Sequence of chain 1.A:
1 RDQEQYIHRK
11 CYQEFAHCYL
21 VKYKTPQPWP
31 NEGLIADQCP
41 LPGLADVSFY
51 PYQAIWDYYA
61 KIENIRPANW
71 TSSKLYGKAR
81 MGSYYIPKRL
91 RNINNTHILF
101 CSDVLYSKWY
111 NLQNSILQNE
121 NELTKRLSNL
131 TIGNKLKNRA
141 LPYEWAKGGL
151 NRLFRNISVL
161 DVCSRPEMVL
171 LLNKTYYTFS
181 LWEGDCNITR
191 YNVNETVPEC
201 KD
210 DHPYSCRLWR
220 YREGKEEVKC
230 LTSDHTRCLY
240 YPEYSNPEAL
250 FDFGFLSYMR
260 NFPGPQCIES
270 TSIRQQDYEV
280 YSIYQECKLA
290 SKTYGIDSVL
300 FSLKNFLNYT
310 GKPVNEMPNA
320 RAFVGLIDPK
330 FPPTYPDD

Binding-site contacts:
Ligand atom N2 contacts residue ASN92 of chain 1.A at 4.0 Å.
Ligand atom O5 contacts residue ASN94 of chain 1.A at 2.4 Å (h-bond).
Ligand atom O7 contacts residue ASN94 of chain 1.A at 3.8 Å.
Ligand atom C1 contacts residue ASN94 of chain 1.A at 1.4 Å.
Ligand atom O7 contacts residue ASN92 of chain 1.A at 3.4 Å (h-bond).
Ligand atom C2 contacts residue ASN94 of chain 1.A at 2.5 Å.
Ligand atom C7 contacts residue ASN94 of chain 1.A at 3.6 Å.
Ligand atom C4 contacts residue ASN94 of chain 1.A at 4.2 Å.
Ligand atom C3 contacts residue ASN94 of chain 1.A at 3.8 Å.
Ligand atom C7 contacts residue ASN92 of chain 1.A at 3.4 Å.
Ligand atom N2 contacts residue ASN94 of chain 1.A at 2.9 Å (h-bond).
Ligand atom C8 contacts residue ASN92 of chain 1.A at 3.4 Å.
Ligand atom C8 contacts residue ILE93 of chain 1.A at 4.2 Å (hydrophobic).
Ligand atom C5 contacts residue ASN94 of chain 1.A at 3.7 Å.

A small-molecule ligand and the protein it binds are described below.
Small molecule (SMILES): CC(=O)N[C@H]1[C@H](O[C@H]2[C@H](O)[C@@H](NC(C)=O)CO[C@@H]2CO)O[C@H](CO)[C@@H](O[C@@H]2O[C@H](CO)[C@@H](O)[C@H](O)[C@@H]2O)[C@@H]1O